Binding-site contacts:
Ligand atom O4 contacts residue ASP106 of chain 1.D at 3.3 Å (salt-bridge).
Ligand atom O2 contacts residue THR53 of chain 1.D at 3.6 Å.
Ligand atom O6 contacts residue THR33 of chain 1.D at 3.8 Å.
Ligand atom O5 contacts residue ASN683 of chain 1.C at 2.4 Å (h-bond).
Ligand atom N2 contacts residue ASN683 of chain 1.C at 2.9 Å (h-bond).
Ligand atom C4 contacts residue ASP106 of chain 1.D at 3.6 Å.
Ligand atom C4 contacts residue ASN683 of chain 1.C at 4.2 Å.
Ligand atom C5 contacts residue TYR94 of chain 1.F at 4.4 Å (hydrophobic).
Ligand atom O4 contacts residue SER105 of chain 1.D at 4.3 Å.
Ligand atom C6 contacts residue THR53 of chain 1.D at 3.8 Å.
Ligand atom O5 contacts residue THR53 of chain 1.D at 3.6 Å.
Ligand atom C5 contacts residue ASP106 of chain 1.D at 3.7 Å.
Ligand atom C3 contacts residue ASN683 of chain 1.C at 3.8 Å.
Ligand atom O3 contacts residue TYR94 of chain 1.F at 4.4 Å.
Ligand atom C8 contacts residue ASN683 of chain 1.C at 3.6 Å.
Ligand atom O6 contacts residue THR53 of chain 1.D at 4.3 Å.
Ligand atom O6 contacts residue ILE768 of chain 1.A at 4.4 Å.
Ligand atom O5 contacts residue TYR94 of chain 1.F at 3.5 Å (h-bond).
Ligand atom C5 contacts residue THR53 of chain 1.D at 4.1 Å.
Ligand atom O7 contacts residue ASN683 of chain 1.C at 3.9 Å.
Ligand atom C6 contacts residue ASP106 of chain 1.D at 4.0 Å.
Ligand atom O6 contacts residue ASP106 of chain 1.D at 3.9 Å.
Ligand atom C7 contacts residue ASN683 of chain 1.C at 3.2 Å.
Ligand atom O6 contacts residue SER105 of chain 1.D at 4.0 Å.
Ligand atom C1 contacts residue ASN683 of chain 1.C at 1.4 Å.
Ligand atom C4 contacts residue THR53 of chain 1.D at 4.1 Å.
Ligand atom C3 contacts residue ASP106 of chain 1.D at 4.1 Å.
Ligand atom O5 contacts residue ASP770 of chain 1.A at 4.5 Å.
Ligand atom O4 contacts residue ALA31 of chain 1.D at 4.0 Å.
Ligand atom C2 contacts residue ASN683 of chain 1.C at 2.5 Å.
Ligand atom C1 contacts residue TYR94 of chain 1.F at 4.1 Å (hydrophobic).
Ligand atom C6 contacts residue TYR94 of chain 1.F at 4.0 Å (hydrophobic).
Ligand atom C6 contacts residue THR33 of chain 1.D at 3.8 Å.
Ligand atom C5 contacts residue ASN683 of chain 1.C at 3.6 Å.
Ligand atom O3 contacts residue ASP106 of chain 1.D at 3.4 Å (salt-bridge).

The protein below binds the small molecule below.
Small molecule (SMILES): CC(=O)N[C@H]1[C@H](O[C@H]2[C@H](O)[C@@H](NC(C)=O)CO[C@@H]2CO)O[C@H](CO)[C@@H](O[C@@H]2O[C@H](CO[C@@H]3O[C@H](CO)[C@@H](O)[C@H](O)[C@@H]3O)[C@@H](O)[C@H](O[C@H]3O[C@H](CO)[C@@H](O)[C@H](O)[C@@H]3O)[C@@H]2O)[C@@H]1O

Sequence of chain 1.D:
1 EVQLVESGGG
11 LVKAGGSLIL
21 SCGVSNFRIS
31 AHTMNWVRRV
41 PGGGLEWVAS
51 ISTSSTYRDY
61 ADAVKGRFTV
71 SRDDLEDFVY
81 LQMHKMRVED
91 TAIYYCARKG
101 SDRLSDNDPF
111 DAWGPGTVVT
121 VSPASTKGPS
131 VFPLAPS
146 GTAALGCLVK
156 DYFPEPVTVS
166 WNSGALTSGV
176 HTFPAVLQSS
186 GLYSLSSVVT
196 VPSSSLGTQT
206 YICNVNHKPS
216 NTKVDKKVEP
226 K

Sequence of chain 1.F:
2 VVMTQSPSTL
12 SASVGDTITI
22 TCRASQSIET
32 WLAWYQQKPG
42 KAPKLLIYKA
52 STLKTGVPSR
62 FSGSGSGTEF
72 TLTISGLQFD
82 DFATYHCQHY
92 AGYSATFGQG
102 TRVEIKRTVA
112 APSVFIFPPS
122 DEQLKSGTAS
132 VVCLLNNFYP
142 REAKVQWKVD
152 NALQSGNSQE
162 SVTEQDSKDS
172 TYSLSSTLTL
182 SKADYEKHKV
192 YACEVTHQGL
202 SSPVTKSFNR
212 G

Sequence of chain 1.C:
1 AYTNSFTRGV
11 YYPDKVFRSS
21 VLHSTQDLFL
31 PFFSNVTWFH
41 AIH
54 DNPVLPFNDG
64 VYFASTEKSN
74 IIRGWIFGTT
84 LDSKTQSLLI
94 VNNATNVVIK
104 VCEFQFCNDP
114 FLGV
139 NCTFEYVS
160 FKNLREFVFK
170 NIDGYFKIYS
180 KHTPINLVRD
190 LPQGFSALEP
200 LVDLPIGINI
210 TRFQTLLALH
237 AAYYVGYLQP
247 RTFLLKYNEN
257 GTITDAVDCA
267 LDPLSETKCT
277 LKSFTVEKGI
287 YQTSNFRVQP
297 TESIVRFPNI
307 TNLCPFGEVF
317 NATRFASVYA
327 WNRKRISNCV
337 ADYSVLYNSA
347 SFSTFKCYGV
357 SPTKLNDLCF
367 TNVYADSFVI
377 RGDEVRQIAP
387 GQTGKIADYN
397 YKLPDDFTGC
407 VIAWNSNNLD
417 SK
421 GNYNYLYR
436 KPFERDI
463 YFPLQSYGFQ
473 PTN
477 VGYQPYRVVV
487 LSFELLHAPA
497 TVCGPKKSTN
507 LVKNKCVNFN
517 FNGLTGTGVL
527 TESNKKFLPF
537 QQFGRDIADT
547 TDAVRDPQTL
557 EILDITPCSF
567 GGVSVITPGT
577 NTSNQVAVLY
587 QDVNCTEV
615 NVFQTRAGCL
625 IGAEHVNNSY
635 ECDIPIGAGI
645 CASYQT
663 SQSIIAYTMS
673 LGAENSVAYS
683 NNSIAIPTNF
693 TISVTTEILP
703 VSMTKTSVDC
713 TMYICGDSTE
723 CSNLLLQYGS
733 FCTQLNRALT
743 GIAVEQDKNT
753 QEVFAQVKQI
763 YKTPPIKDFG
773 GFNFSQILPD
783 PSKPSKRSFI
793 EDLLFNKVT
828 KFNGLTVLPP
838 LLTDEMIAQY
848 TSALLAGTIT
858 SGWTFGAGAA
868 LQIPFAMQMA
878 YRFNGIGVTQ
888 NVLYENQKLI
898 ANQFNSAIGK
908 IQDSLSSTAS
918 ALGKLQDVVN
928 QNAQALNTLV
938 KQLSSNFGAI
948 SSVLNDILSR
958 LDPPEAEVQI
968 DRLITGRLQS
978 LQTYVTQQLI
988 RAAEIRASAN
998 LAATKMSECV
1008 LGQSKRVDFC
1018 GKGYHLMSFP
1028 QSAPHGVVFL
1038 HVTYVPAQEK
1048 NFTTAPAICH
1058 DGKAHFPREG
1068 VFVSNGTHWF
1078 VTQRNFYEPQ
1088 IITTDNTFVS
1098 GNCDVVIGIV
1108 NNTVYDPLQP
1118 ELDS

Sequence of chain 1.A:
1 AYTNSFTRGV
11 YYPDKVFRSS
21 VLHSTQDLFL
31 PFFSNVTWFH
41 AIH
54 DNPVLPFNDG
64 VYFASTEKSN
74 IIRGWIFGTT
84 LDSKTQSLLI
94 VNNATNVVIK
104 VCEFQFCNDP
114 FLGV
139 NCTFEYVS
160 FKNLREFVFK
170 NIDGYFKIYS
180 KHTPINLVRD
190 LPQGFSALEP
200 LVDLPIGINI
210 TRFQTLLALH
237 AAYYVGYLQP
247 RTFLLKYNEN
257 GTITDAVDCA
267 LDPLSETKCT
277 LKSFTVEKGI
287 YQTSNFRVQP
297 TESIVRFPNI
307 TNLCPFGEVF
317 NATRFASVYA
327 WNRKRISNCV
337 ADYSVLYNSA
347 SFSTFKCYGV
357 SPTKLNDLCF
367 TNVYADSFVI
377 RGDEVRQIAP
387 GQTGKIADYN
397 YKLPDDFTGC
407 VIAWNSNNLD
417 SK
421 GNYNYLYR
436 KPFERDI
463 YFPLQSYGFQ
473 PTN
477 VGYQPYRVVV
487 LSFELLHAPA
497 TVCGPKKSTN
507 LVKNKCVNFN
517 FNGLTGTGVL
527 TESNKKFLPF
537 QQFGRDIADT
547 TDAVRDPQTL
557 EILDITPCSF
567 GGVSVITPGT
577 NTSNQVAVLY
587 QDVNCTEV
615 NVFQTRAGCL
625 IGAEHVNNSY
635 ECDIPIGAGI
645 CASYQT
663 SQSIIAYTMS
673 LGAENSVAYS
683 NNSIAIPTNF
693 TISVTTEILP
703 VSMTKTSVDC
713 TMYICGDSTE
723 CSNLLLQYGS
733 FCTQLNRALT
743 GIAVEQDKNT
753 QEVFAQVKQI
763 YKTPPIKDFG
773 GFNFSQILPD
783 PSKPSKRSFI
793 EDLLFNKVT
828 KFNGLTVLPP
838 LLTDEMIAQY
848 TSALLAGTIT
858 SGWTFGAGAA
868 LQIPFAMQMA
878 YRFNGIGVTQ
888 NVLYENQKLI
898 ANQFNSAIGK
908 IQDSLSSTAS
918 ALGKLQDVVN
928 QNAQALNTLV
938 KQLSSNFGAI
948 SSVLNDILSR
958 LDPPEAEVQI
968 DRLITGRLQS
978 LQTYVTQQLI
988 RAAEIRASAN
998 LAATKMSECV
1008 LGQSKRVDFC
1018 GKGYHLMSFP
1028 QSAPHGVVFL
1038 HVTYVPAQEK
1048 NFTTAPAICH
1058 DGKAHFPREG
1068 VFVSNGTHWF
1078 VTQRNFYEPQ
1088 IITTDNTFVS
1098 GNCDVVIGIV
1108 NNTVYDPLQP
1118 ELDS